Binding-site contacts:
Ligand atom N2 contacts residue ARG40 of chain 1.A at 2.9 Å (salt-bridge).
Ligand atom C3 contacts residue THR42 of chain 1.A at 3.9 Å.
Ligand atom C5 contacts residue ASN149 of chain 1.A at 3.6 Å.
Ligand atom C5 contacts residue THR42 of chain 1.A at 3.1 Å.
Ligand atom C7 contacts residue ARG40 of chain 1.A at 3.4 Å.
Ligand atom C6 contacts residue THR42 of chain 1.A at 3.6 Å.
Ligand atom C2 contacts residue ARG40 of chain 1.A at 4.0 Å.
Ligand atom C1 contacts residue ARG40 of chain 1.A at 4.0 Å.
Ligand atom C1 contacts residue ASN149 of chain 1.A at 1.5 Å.
Ligand atom C4 contacts residue THR42 of chain 1.A at 3.5 Å.
Ligand atom C8 contacts residue ARG40 of chain 1.A at 3.0 Å.
Ligand atom O5 contacts residue THR42 of chain 1.A at 4.2 Å.
Ligand atom C3 contacts residue ASN149 of chain 1.A at 3.9 Å.
Ligand atom O6 contacts residue LEU60 of chain 1.A at 3.9 Å.
Ligand atom O6 contacts residue THR42 of chain 1.A at 4.0 Å.
Ligand atom C4 contacts residue ASN149 of chain 1.A at 4.2 Å.
Ligand atom N2 contacts residue ASN149 of chain 1.A at 3.2 Å (h-bond).
Ligand atom C7 contacts residue ASN149 of chain 1.A at 4.4 Å.
Ligand atom C6 contacts residue ASN149 of chain 1.A at 4.0 Å.
Ligand atom O5 contacts residue ASN149 of chain 1.A at 2.3 Å (h-bond).
Ligand atom O6 contacts residue ASN149 of chain 1.A at 3.5 Å (h-bond).
Ligand atom C6 contacts residue LEU60 of chain 1.A at 3.8 Å (hydrophobic).
Ligand atom C2 contacts residue ASN149 of chain 1.A at 2.6 Å.
Ligand atom C1 contacts residue THR42 of chain 1.A at 4.5 Å.
Ligand atom O4 contacts residue THR42 of chain 1.A at 3.1 Å (h-bond).

A small-molecule ligand and the protein it binds are described below.
Small molecule (SMILES): CC(=O)N[C@@H]1[C@@H](O)[C@H](O)[C@@H](CO)O[C@H]1O

Sequence of chain 1.A:
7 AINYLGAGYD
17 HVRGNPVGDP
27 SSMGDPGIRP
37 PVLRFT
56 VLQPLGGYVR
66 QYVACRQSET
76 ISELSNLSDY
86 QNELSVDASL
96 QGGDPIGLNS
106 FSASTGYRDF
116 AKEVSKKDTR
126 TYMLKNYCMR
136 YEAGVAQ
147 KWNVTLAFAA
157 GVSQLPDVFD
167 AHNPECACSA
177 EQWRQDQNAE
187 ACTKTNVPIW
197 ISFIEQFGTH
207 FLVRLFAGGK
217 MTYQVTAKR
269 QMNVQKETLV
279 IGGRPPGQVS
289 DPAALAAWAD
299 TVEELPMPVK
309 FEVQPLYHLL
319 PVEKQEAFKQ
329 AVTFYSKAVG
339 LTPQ